Sequence of chain 1.F:
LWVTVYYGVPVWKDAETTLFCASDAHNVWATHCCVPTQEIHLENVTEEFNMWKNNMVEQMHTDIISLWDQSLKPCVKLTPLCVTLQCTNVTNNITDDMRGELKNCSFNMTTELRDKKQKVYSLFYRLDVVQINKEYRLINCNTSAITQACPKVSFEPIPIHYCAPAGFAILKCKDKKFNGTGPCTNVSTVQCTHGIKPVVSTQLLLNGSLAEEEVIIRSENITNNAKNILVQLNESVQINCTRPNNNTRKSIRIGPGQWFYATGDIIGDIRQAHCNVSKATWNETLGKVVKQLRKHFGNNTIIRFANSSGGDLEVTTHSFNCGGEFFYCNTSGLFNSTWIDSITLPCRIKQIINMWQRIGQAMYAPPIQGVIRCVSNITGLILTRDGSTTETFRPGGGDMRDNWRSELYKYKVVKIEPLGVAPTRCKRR

This small molecule binds to this protein.
Small molecule (SMILES): CC(=O)N[C@@H]1[C@@H](O)[C@H](O)[C@@H](CO)O[C@H]1O

Binding-site contacts:
Ligand atom O7 contacts residue THR133 of chain 1.F at 4.5 Å.
Ligand atom C7 contacts residue GLN135 of chain 1.F at 4.4 Å.
Ligand atom O5 contacts residue ASN157 of chain 1.F at 2.4 Å (h-bond).
Ligand atom C2 contacts residue ASN157 of chain 1.F at 2.5 Å.
Ligand atom C8 contacts residue SER155 of chain 1.F at 3.8 Å.
Ligand atom C4 contacts residue ASN157 of chain 1.F at 4.3 Å.
Ligand atom C7 contacts residue PHE156 of chain 1.F at 4.4 Å (hydrophobic).
Ligand atom C5 contacts residue ASN157 of chain 1.F at 3.8 Å.
Ligand atom O7 contacts residue PHE156 of chain 1.F at 4.4 Å.
Ligand atom C8 contacts residue GLN135 of chain 1.F at 4.0 Å.
Ligand atom C7 contacts residue ASN157 of chain 1.F at 3.6 Å.
Ligand atom C1 contacts residue ASN157 of chain 1.F at 1.5 Å.
Ligand atom C3 contacts residue ASN157 of chain 1.F at 3.9 Å.
Ligand atom C8 contacts residue ASN157 of chain 1.F at 4.0 Å.
Ligand atom C8 contacts residue PHE156 of chain 1.F at 3.6 Å (hydrophobic).
Ligand atom O7 contacts residue GLN135 of chain 1.F at 4.1 Å.
Ligand atom O7 contacts residue ASN157 of chain 1.F at 3.8 Å.
Ligand atom C8 contacts residue LYS168 of chain 1.F at 4.0 Å.
Ligand atom N2 contacts residue ASN157 of chain 1.F at 3.0 Å (h-bond).